Sequence of chain 1.C:
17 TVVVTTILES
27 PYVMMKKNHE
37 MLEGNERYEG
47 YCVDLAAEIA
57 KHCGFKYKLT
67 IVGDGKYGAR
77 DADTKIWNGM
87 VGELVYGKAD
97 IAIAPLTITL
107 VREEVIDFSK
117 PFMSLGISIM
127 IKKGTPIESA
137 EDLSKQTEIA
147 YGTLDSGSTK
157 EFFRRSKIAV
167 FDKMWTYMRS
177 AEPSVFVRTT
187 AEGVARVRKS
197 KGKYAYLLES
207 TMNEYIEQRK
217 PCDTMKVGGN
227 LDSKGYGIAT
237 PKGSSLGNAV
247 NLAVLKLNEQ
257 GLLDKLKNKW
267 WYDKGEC

Binding-site contacts:
Ligand atom O contacts residue SER154 of chain 1.C at 2.9 Å (h-bond).
Ligand atom CA contacts residue PRO101 of chain 1.C at 3.9 Å (hydrophobic).
Ligand atom N contacts residue THR103 of chain 1.C at 2.9 Å (h-bond).
Ligand atom CD contacts residue LEU150 of chain 1.C at 3.8 Å (hydrophobic).
Ligand atom CB contacts residue GLU205 of chain 1.C at 4.2 Å.
Ligand atom OXT contacts residue SER154 of chain 1.C at 3.9 Å.
Ligand atom CB contacts residue TYR73 of chain 1.C at 3.4 Å (hydrophobic).
Ligand atom CG contacts residue TYR73 of chain 1.C at 4.0 Å (hydrophobic).
Ligand atom CD contacts residue THR155 of chain 1.C at 3.4 Å.
Ligand atom CD contacts residue GLU205 of chain 1.C at 4.0 Å.
Ligand atom N contacts residue SER154 of chain 1.C at 4.0 Å.
Ligand atom N contacts residue TYR232 of chain 1.C at 3.6 Å.
Ligand atom OXT contacts residue PRO101 of chain 1.C at 3.7 Å.
Ligand atom OXT contacts residue ARG108 of chain 1.C at 2.7 Å (salt-bridge).
Ligand atom C contacts residue SER154 of chain 1.C at 3.2 Å.
Ligand atom OE2 contacts residue THR155 of chain 1.C at 3.1 Å (h-bond).
Ligand atom C contacts residue TYR73 of chain 1.C at 3.6 Å (hydrophobic).
Ligand atom OE1 contacts residue GLU205 of chain 1.C at 3.8 Å.
Ligand atom CG contacts residue LEU150 of chain 1.C at 3.5 Å (hydrophobic).
Ligand atom C contacts residue THR103 of chain 1.C at 3.7 Å.
Ligand atom CA contacts residue SER154 of chain 1.C at 3.2 Å.
Ligand atom OXT contacts residue TYR73 of chain 1.C at 3.6 Å.
Ligand atom CB contacts residue LEU150 of chain 1.C at 4.0 Å (hydrophobic).
Ligand atom OE2 contacts residue LEU150 of chain 1.C at 4.0 Å.
Ligand atom CA contacts residue GLU205 of chain 1.C at 3.3 Å.
Ligand atom OXT contacts residue LEU102 of chain 1.C at 3.5 Å.
Ligand atom O contacts residue TYR73 of chain 1.C at 3.4 Å.
Ligand atom CA contacts residue THR103 of chain 1.C at 3.4 Å.
Ligand atom OE2 contacts residue SER154 of chain 1.C at 3.2 Å (h-bond).
Ligand atom CA contacts residue TYR73 of chain 1.C at 4.0 Å (hydrophobic).
Ligand atom N contacts residue TYR73 of chain 1.C at 4.1 Å.
Ligand atom CG contacts residue GLU205 of chain 1.C at 3.7 Å.
Ligand atom OXT contacts residue THR103 of chain 1.C at 2.8 Å (h-bond).
Ligand atom OE2 contacts residue GLY153 of chain 1.C at 3.6 Å.
Ligand atom N contacts residue GLU205 of chain 1.C at 2.8 Å (salt-bridge).
Ligand atom O contacts residue GLY153 of chain 1.C at 3.2 Å.
Ligand atom OE1 contacts residue THR155 of chain 1.C at 2.7 Å (h-bond).
Ligand atom C contacts residue ARG108 of chain 1.C at 3.3 Å.
Ligand atom O contacts residue ARG108 of chain 1.C at 2.7 Å (salt-bridge).
Ligand atom N contacts residue PRO101 of chain 1.C at 2.7 Å (h-bond).

This small molecule binds to this protein.
Small molecule (SMILES): N[C@@H](CCC(=O)O)C(=O)O